Binding-site contacts:
Ligand atom C8 contacts residue ASN530 of chain 1.C at 3.5 Å.
Ligand atom C8 contacts residue VAL529 of chain 1.C at 4.1 Å (hydrophobic).
Ligand atom C5 contacts residue ASN530 of chain 1.C at 3.8 Å.
Ligand atom C8 contacts residue LEU535 of chain 1.C at 4.1 Å (hydrophobic).
Ligand atom N2 contacts residue ASN530 of chain 1.C at 2.7 Å (h-bond).
Ligand atom C3 contacts residue ASN530 of chain 1.C at 3.8 Å.
Ligand atom O5 contacts residue ASN530 of chain 1.C at 2.4 Å (h-bond).
Ligand atom C7 contacts residue ASN530 of chain 1.C at 3.2 Å.
Ligand atom C1 contacts residue ASN530 of chain 1.C at 1.5 Å.
Ligand atom O7 contacts residue ASN530 of chain 1.C at 3.6 Å (h-bond).
Ligand atom C4 contacts residue ASN530 of chain 1.C at 4.3 Å.
Ligand atom C2 contacts residue ASN530 of chain 1.C at 2.5 Å.

The protein below binds the small molecule below.
Small molecule (SMILES): CC(=O)N[C@@H]1[C@@H](O)[C@H](O)[C@@H](CO)O[C@H]1O

Sequence of chain 1.C:
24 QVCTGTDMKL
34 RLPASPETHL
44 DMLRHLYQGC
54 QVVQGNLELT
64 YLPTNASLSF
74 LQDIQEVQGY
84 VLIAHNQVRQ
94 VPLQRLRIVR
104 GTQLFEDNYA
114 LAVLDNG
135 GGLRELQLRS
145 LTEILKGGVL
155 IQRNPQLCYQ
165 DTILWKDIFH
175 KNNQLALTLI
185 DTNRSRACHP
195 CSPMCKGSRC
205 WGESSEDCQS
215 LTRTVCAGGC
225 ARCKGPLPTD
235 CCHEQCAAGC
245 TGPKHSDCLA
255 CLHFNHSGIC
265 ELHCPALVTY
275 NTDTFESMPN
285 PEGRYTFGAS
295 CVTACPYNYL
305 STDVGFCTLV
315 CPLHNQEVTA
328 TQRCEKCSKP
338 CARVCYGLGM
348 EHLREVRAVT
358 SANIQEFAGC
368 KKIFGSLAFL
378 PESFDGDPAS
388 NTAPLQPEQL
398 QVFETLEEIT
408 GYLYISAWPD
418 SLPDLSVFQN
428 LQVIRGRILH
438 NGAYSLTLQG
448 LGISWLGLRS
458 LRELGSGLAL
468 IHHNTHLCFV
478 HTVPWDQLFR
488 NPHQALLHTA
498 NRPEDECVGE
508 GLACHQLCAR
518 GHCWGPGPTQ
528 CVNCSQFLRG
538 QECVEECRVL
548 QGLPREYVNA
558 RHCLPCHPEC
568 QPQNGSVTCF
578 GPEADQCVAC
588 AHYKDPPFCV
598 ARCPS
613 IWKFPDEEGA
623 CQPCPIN